The small molecule below binds the protein below.
Small molecule (SMILES): CC(=O)N[C@H]1[C@H](O[C@H]2[C@H](O)[C@@H](NC(C)=O)CO[C@@H]2CO)O[C@H](CO)[C@@H](O[C@@H]2O[C@H](CO[C@H]3O[C@H](CO)[C@@H](O)[C@H](O)[C@@H]3O)[C@@H](O)[C@H](O)[C@@H]2O)[C@@H]1O

Binding-site contacts:
Ligand atom C2 contacts residue ASN474 of chain 1.C at 2.5 Å.
Ligand atom O7 contacts residue GLY448 of chain 1.C at 3.5 Å.
Ligand atom C7 contacts residue GLY448 of chain 1.C at 4.1 Å.
Ligand atom C7 contacts residue ASN474 of chain 1.C at 3.2 Å.
Ligand atom C4 contacts residue ASN474 of chain 1.C at 4.2 Å.
Ligand atom O7 contacts residue THR447 of chain 1.C at 4.1 Å.
Ligand atom C8 contacts residue GLY448 of chain 1.C at 3.8 Å.
Ligand atom C8 contacts residue ALA449 of chain 1.C at 3.7 Å (hydrophobic).
Ligand atom N2 contacts residue ASN474 of chain 1.C at 2.9 Å (h-bond).
Ligand atom C8 contacts residue ALA450 of chain 1.C at 4.0 Å (hydrophobic).
Ligand atom C8 contacts residue ASN474 of chain 1.C at 4.4 Å.
Ligand atom C1 contacts residue ASN474 of chain 1.C at 1.4 Å.
Ligand atom O7 contacts residue ASN474 of chain 1.C at 3.1 Å (h-bond).
Ligand atom C7 contacts residue ALA449 of chain 1.C at 4.5 Å (hydrophobic).
Ligand atom O7 contacts residue ALA449 of chain 1.C at 4.4 Å.
Ligand atom O5 contacts residue ASN474 of chain 1.C at 2.4 Å (h-bond).
Ligand atom C5 contacts residue ASN474 of chain 1.C at 3.6 Å.
Ligand atom C8 contacts residue TYR472 of chain 1.C at 3.9 Å (hydrophobic).
Ligand atom C3 contacts residue ASN474 of chain 1.C at 3.8 Å.

Sequence of chain 1.C:
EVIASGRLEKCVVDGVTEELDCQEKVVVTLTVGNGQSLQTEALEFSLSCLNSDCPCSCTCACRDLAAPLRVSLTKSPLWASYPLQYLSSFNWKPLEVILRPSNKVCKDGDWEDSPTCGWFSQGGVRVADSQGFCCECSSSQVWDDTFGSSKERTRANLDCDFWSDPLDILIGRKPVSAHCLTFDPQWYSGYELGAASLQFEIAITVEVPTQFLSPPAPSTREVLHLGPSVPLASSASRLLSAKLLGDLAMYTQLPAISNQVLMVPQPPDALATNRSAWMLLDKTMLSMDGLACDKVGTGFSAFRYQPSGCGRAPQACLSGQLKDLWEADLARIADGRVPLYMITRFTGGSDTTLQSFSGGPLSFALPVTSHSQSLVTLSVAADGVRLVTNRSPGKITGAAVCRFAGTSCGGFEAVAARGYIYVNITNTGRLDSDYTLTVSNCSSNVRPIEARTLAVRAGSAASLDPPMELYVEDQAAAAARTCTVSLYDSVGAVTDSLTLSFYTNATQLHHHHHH